Sequence of chain 49.A:
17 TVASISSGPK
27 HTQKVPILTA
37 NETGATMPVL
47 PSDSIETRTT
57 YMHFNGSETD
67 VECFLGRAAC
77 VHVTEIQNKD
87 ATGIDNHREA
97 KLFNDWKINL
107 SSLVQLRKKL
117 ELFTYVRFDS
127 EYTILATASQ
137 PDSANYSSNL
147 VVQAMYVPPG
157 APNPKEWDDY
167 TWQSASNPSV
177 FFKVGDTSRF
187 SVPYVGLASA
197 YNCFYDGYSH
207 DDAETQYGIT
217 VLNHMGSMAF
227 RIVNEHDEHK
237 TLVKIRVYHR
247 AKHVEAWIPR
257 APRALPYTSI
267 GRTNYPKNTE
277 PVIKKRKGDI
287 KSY

Binding-site contacts:
Ligand atom C7C contacts residue TYR128 of chain 49.A at 3.6 Å (hydrophobic).
Ligand atom C31 contacts residue ALA150 of chain 49.A at 3.5 Å (hydrophobic).
Ligand atom C1B contacts residue MET221 of chain 49.A at 3.8 Å (hydrophobic).
Ligand atom O1 contacts residue VAL188 of chain 49.A at 3.8 Å.
Ligand atom C5B contacts residue TYR197 of chain 49.A at 3.7 Å (hydrophobic).
Ligand atom C3B contacts residue MET221 of chain 49.A at 3.8 Å (hydrophobic).
Ligand atom C4B contacts residue LEU106 of chain 49.A at 3.7 Å (hydrophobic).
Ligand atom C5B contacts residue LEU106 of chain 49.A at 3.5 Å (hydrophobic).
Ligand atom C3 contacts residue PRO174 of chain 49.A at 3.8 Å (hydrophobic).
Ligand atom O1B contacts residue TYR128 of chain 49.A at 3.9 Å.
Ligand atom C4 contacts residue MET224 of chain 49.A at 3.8 Å (hydrophobic).
Ligand atom C5 contacts residue PHE186 of chain 49.A at 3.5 Å (hydrophobic).
Ligand atom N2 contacts residue PHE186 of chain 49.A at 3.7 Å.
Ligand atom C4 contacts residue TYR152 of chain 49.A at 3.9 Å (hydrophobic).
Ligand atom C3 contacts residue PHE186 of chain 49.A at 3.8 Å (hydrophobic).
Ligand atom O1 contacts residue TYR152 of chain 49.A at 3.9 Å.
Ligand atom C4 contacts residue PHE186 of chain 49.A at 3.6 Å (hydrophobic).
Ligand atom C5C contacts residue ILE104 of chain 49.A at 3.8 Å (hydrophobic).
Ligand atom C31 contacts residue VAL176 of chain 49.A at 3.3 Å (hydrophobic).
Ligand atom C31 contacts residue PRO174 of chain 49.A at 3.4 Å (hydrophobic).
Ligand atom O1 contacts residue ALA24 of chain 49.C at 3.6 Å.
Ligand atom C2B contacts residue MET221 of chain 49.A at 3.5 Å (hydrophobic).
Ligand atom C6B contacts residue TYR197 of chain 49.A at 3.6 Å (hydrophobic).
Ligand atom C7C contacts residue TYR197 of chain 49.A at 3.8 Å (hydrophobic).
Ligand atom C4C contacts residue TYR152 of chain 49.A at 3.8 Å (hydrophobic).
Ligand atom C2C contacts residue VAL188 of chain 49.A at 3.2 Å (hydrophobic).
Ligand atom C6C contacts residue VAL191 of chain 49.A at 3.2 Å (hydrophobic).
Ligand atom C6C contacts residue MET221 of chain 49.A at 3.7 Å (hydrophobic).
Ligand atom C3C contacts residue TYR128 of chain 49.A at 3.9 Å (hydrophobic).
Ligand atom N3A contacts residue ASN219 of chain 49.A at 3.0 Å (h-bond).
Ligand atom N2 contacts residue ALA24 of chain 49.C at 3.4 Å.
Ligand atom C4A contacts residue ASN219 of chain 49.A at 3.5 Å.
Ligand atom C3C contacts residue VAL188 of chain 49.A at 3.3 Å (hydrophobic).
Ligand atom C6B contacts residue LEU106 of chain 49.A at 3.9 Å (hydrophobic).
Ligand atom CM1 contacts residue SER107 of chain 49.A at 3.9 Å.
Ligand atom C5 contacts residue TYR152 of chain 49.A at 3.8 Å (hydrophobic).
Ligand atom O1 contacts residue PHE186 of chain 49.A at 3.5 Å.
Ligand atom O1B contacts residue MET221 of chain 49.A at 3.4 Å.
Ligand atom C5C contacts residue TYR128 of chain 49.A at 3.5 Å (hydrophobic).
Ligand atom C31 contacts residue SER175 of chain 49.A at 3.6 Å.

Sequence of chain 49.C:
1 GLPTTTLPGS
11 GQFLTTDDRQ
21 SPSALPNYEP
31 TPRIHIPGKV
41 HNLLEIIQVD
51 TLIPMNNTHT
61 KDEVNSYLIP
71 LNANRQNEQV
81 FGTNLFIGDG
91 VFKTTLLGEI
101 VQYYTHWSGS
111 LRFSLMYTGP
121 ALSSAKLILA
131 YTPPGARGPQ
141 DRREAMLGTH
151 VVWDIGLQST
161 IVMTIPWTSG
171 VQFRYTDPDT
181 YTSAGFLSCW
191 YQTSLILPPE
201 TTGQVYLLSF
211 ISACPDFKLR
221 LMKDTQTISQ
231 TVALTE

A small-molecule ligand and the protein it binds are described below.
Small molecule (SMILES): Cc1cc(CCCCCCCOc2ccc(C3=N[C@@H](C)CO3)cc2)on1